Sequence of chain 54.C:
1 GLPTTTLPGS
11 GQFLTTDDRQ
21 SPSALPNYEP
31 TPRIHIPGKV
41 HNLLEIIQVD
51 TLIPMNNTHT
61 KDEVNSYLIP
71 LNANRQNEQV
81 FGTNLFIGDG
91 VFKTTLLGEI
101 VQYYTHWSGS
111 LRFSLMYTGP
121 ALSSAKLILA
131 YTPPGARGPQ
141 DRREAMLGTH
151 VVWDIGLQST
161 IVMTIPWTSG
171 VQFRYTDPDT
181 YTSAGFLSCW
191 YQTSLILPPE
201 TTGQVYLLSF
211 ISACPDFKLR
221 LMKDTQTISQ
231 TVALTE

A small-molecule ligand and the protein it binds are described below.
Small molecule (SMILES): CC[C@H]1COC(c2ccc(OCCCCCCCc3cc(C)no3)cc2)=N1

Binding-site contacts:
Ligand atom C3 contacts residue PHE186 of chain 54.A at 3.8 Å (hydrophobic).
Ligand atom C5 contacts residue PHE186 of chain 54.A at 3.7 Å (hydrophobic).
Ligand atom C2C contacts residue TYR152 of chain 54.A at 4.0 Å (hydrophobic).
Ligand atom C4C contacts residue VAL188 of chain 54.A at 3.9 Å (hydrophobic).
Ligand atom C4 contacts residue TYR152 of chain 54.A at 3.9 Å (hydrophobic).
Ligand atom O1B contacts residue MET221 of chain 54.A at 3.7 Å.
Ligand atom C4 contacts residue MET224 of chain 54.A at 4.0 Å (hydrophobic).
Ligand atom C1C contacts residue MET224 of chain 54.A at 3.4 Å (hydrophobic).
Ligand atom C3 contacts residue PRO174 of chain 54.A at 3.8 Å (hydrophobic).
Ligand atom C5B contacts residue TYR197 of chain 54.A at 3.7 Å (hydrophobic).
Ligand atom C7C contacts residue TYR128 of chain 54.A at 3.7 Å (hydrophobic).
Ligand atom C6B contacts residue TYR197 of chain 54.A at 3.5 Å (hydrophobic).
Ligand atom C3C contacts residue VAL188 of chain 54.A at 3.2 Å (hydrophobic).
Ligand atom C31 contacts residue ALA150 of chain 54.A at 3.8 Å (hydrophobic).
Ligand atom C5C contacts residue ILE104 of chain 54.A at 4.0 Å (hydrophobic).
Ligand atom O1 contacts residue ALA24 of chain 54.C at 3.6 Å.
Ligand atom O1 contacts residue VAL188 of chain 54.A at 3.8 Å.
Ligand atom O1 contacts residue TYR152 of chain 54.A at 4.0 Å.
Ligand atom C2B contacts residue MET221 of chain 54.A at 3.6 Å (hydrophobic).
Ligand atom C4A contacts residue ASN198 of chain 54.A at 4.0 Å.
Ligand atom O1 contacts residue PHE186 of chain 54.A at 3.7 Å.
Ligand atom C31 contacts residue SER175 of chain 54.A at 3.6 Å.
Ligand atom C5B contacts residue LEU106 of chain 54.A at 4.0 Å (hydrophobic).
Ligand atom N3A contacts residue ASN219 of chain 54.A at 3.8 Å.
Ligand atom C1B contacts residue MET221 of chain 54.A at 3.7 Å (hydrophobic).
Ligand atom C31 contacts residue PRO174 of chain 54.A at 3.4 Å (hydrophobic).
Ligand atom C5A contacts residue CYS199 of chain 54.A at 3.9 Å (hydrophobic).
Ligand atom C4A contacts residue ASN219 of chain 54.A at 3.9 Å.
Ligand atom CM2 contacts residue LEU116 of chain 54.A at 3.6 Å (hydrophobic).
Ligand atom C6C contacts residue VAL191 of chain 54.A at 3.5 Å (hydrophobic).
Ligand atom C4A contacts residue ILE215 of chain 54.A at 3.9 Å (hydrophobic).
Ligand atom C2C contacts residue VAL188 of chain 54.A at 3.4 Å (hydrophobic).
Ligand atom C5 contacts residue MET224 of chain 54.A at 4.0 Å (hydrophobic).
Ligand atom C5 contacts residue TYR152 of chain 54.A at 3.8 Å (hydrophobic).
Ligand atom N2 contacts residue PHE186 of chain 54.A at 3.9 Å.
Ligand atom C5C contacts residue TYR128 of chain 54.A at 3.6 Å (hydrophobic).
Ligand atom C4 contacts residue PHE186 of chain 54.A at 3.5 Å (hydrophobic).
Ligand atom N2 contacts residue ALA24 of chain 54.C at 3.3 Å.
Ligand atom C31 contacts residue VAL176 of chain 54.A at 3.3 Å (hydrophobic).
Ligand atom N2 contacts residue PRO174 of chain 54.A at 3.9 Å.

Sequence of chain 54.A:
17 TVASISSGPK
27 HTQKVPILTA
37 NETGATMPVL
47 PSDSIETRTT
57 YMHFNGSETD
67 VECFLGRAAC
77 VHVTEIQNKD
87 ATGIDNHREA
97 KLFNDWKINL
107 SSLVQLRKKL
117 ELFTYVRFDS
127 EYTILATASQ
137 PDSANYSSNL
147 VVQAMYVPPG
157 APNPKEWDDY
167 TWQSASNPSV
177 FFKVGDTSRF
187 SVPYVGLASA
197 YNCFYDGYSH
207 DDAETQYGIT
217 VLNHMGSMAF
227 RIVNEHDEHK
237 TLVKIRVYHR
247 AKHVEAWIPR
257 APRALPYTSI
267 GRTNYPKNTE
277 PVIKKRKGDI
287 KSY